The protein below binds the small molecule below.
Small molecule (SMILES): CC1=C(/C=C/C(C)=C/C=C/C(C)=C/C=O)C(C)(C)CCC1

Binding-site contacts:
Ligand atom C15 contacts residue LYS296 of chain 1.B at 1.5 Å.
Ligand atom C14 contacts residue GLU113 of chain 1.B at 3.7 Å.
Ligand atom C14 contacts residue LYS296 of chain 1.B at 2.5 Å.
Ligand atom C12 contacts residue CYS187 of chain 1.B at 2.9 Å (hydrophobic).
Ligand atom C2 contacts residue PHE212 of chain 1.B at 3.4 Å (hydrophobic).
Ligand atom C10 contacts residue TRP265 of chain 1.B at 3.9 Å (hydrophobic).
Ligand atom C11 contacts residue CYS187 of chain 1.B at 3.7 Å (hydrophobic).
Ligand atom C14 contacts residue CYS187 of chain 1.B at 3.7 Å (hydrophobic).
Ligand atom C11 contacts residue GLY188 of chain 1.B at 3.9 Å.
Ligand atom C3 contacts residue PHE212 of chain 1.B at 3.7 Å (hydrophobic).
Ligand atom C4 contacts residue GLU122 of chain 1.B at 3.7 Å.
Ligand atom C12 contacts residue ALA117 of chain 1.B at 3.8 Å (hydrophobic).
Ligand atom C3 contacts residue TRP265 of chain 1.B at 3.7 Å (hydrophobic).
Ligand atom C19 contacts residue ILE189 of chain 1.B at 3.3 Å (hydrophobic).
Ligand atom C17 contacts residue TYR268 of chain 1.B at 3.8 Å (hydrophobic).
Ligand atom C17 contacts residue ALA269 of chain 1.B at 3.3 Å (hydrophobic).
Ligand atom C11 contacts residue TYR268 of chain 1.B at 3.8 Å (hydrophobic).
Ligand atom C9 contacts residue TYR268 of chain 1.B at 3.9 Å (hydrophobic).
Ligand atom C5 contacts residue GLU122 of chain 1.B at 3.5 Å.
Ligand atom C13 contacts residue ALA117 of chain 1.B at 3.8 Å (hydrophobic).
Ligand atom C4 contacts residue TRP265 of chain 1.B at 3.7 Å (hydrophobic).
Ligand atom C5 contacts residue TRP265 of chain 1.B at 3.9 Å (hydrophobic).
Ligand atom C4 contacts residue PHE261 of chain 1.B at 3.7 Å (hydrophobic).
Ligand atom C15 contacts residue ALA292 of chain 1.B at 3.3 Å (hydrophobic).
Ligand atom C13 contacts residue LYS296 of chain 1.B at 3.8 Å.
Ligand atom C9 contacts residue THR118 of chain 1.B at 3.5 Å.
Ligand atom C13 contacts residue CYS187 of chain 1.B at 3.7 Å (hydrophobic).
Ligand atom C10 contacts residue THR118 of chain 1.B at 3.7 Å.
Ligand atom C18 contacts residue GLU122 of chain 1.B at 3.7 Å.
Ligand atom C18 contacts residue GLY121 of chain 1.B at 3.5 Å.
Ligand atom C10 contacts residue TYR268 of chain 1.B at 3.7 Å (hydrophobic).
Ligand atom C6 contacts residue GLU122 of chain 1.B at 3.9 Å.
Ligand atom C11 contacts residue THR118 of chain 1.B at 3.4 Å.
Ligand atom C19 contacts residue THR118 of chain 1.B at 3.0 Å.
Ligand atom C8 contacts residue TRP265 of chain 1.B at 3.8 Å (hydrophobic).
Ligand atom C18 contacts residue TRP265 of chain 1.B at 3.8 Å (hydrophobic).
Ligand atom C20 contacts residue TRP265 of chain 1.B at 3.9 Å (hydrophobic).
Ligand atom C14 contacts residue ALA117 of chain 1.B at 3.6 Å (hydrophobic).
Ligand atom C8 contacts residue TYR268 of chain 1.B at 3.8 Å (hydrophobic).
Ligand atom C16 contacts residue MET207 of chain 1.B at 3.4 Å (hydrophobic).

Sequence of chain 1.B:
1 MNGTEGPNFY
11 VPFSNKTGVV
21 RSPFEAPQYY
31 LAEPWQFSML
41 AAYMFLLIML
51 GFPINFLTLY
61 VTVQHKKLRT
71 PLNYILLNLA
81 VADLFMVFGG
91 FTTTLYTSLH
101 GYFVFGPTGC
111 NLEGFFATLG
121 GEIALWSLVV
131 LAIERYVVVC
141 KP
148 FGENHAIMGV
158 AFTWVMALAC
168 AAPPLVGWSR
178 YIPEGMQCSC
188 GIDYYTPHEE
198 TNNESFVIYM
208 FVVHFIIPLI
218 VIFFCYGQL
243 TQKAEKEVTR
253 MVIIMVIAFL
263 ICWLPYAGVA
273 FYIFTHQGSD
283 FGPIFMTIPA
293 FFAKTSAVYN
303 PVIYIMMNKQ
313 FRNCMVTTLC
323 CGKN